Sequence of chain 1.D:
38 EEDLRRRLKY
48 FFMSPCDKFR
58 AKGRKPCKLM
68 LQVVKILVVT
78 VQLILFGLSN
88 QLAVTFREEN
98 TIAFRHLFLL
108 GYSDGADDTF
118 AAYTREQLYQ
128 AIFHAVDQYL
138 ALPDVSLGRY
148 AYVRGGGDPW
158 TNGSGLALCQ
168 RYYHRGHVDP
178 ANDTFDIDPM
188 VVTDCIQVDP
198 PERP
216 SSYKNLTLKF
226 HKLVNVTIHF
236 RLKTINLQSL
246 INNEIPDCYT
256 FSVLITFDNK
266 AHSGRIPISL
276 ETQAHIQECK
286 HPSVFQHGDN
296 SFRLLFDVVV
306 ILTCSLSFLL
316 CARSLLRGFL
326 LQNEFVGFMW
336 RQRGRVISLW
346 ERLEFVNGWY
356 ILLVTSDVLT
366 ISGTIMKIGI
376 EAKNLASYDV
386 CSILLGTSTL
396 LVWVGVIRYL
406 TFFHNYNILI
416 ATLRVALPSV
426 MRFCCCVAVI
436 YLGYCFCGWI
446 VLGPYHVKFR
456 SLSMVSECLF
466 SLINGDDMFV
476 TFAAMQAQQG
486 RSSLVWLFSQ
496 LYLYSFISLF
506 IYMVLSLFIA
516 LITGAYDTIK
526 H

Binding-site contacts:
Ligand atom C16 contacts residue ALA433 of chain 1.D at 3.4 Å (hydrophobic).
Ligand atom C17 contacts residue CYS429 of chain 1.D at 3.7 Å (hydrophobic).
Ligand atom O1 contacts residue ILE468 of chain 1.D at 3.6 Å.
Ligand atom O3 contacts residue LEU437 of chain 1.D at 4.1 Å.
Ligand atom C14 contacts residue CYS429 of chain 1.D at 3.8 Å (hydrophobic).
Ligand atom C6 contacts residue TYR436 of chain 1.D at 4.2 Å (hydrophobic).
Ligand atom C15 contacts residue CYS429 of chain 1.D at 4.0 Å (hydrophobic).
Ligand atom C8 contacts residue PHE465 of chain 1.D at 4.2 Å (hydrophobic).
Ligand atom C7 contacts residue TYR436 of chain 1.D at 3.0 Å (hydrophobic).
Ligand atom C11 contacts residue TYR507 of chain 1.C at 4.3 Å (hydrophobic).
Ligand atom C21 contacts residue CYS429 of chain 1.D at 3.7 Å (hydrophobic).
Ligand atom C19 contacts residue CYS429 of chain 1.D at 3.5 Å (hydrophobic).
Ligand atom O3 contacts residue TYR436 of chain 1.D at 1.7 Å.
Ligand atom C1 contacts residue TYR436 of chain 1.D at 3.4 Å (hydrophobic).
Ligand atom C20 contacts residue SER503 of chain 1.C at 4.1 Å.
Ligand atom C7 contacts residue ALA433 of chain 1.D at 4.4 Å (hydrophobic).
Ligand atom C2 contacts residue TYR436 of chain 1.D at 3.6 Å (hydrophobic).
Ligand atom C22 contacts residue PHE513 of chain 1.D at 4.2 Å (hydrophobic).
Ligand atom O3 contacts residue VAL432 of chain 1.D at 4.1 Å.
Ligand atom C21 contacts residue PHE513 of chain 1.D at 3.7 Å (hydrophobic).
Ligand atom O3 contacts residue ALA433 of chain 1.D at 3.5 Å.
Ligand atom C16 contacts residue CYS429 of chain 1.D at 3.9 Å (hydrophobic).
Ligand atom C9 contacts residue TYR436 of chain 1.D at 3.9 Å (hydrophobic).
Ligand atom C18 contacts residue ALA433 of chain 1.D at 3.6 Å (hydrophobic).
Ligand atom C17 contacts residue ALA433 of chain 1.D at 2.6 Å (hydrophobic).
Ligand atom C12 contacts residue TYR507 of chain 1.C at 3.7 Å (hydrophobic).
Ligand atom C22 contacts residue TYR507 of chain 1.C at 3.5 Å (hydrophobic).
Ligand atom N1 contacts residue TYR436 of chain 1.D at 3.7 Å.
Ligand atom O2 contacts residue PHE465 of chain 1.D at 3.2 Å.
Ligand atom C18 contacts residue CYS429 of chain 1.D at 3.5 Å (hydrophobic).

Sequence of chain 1.C:
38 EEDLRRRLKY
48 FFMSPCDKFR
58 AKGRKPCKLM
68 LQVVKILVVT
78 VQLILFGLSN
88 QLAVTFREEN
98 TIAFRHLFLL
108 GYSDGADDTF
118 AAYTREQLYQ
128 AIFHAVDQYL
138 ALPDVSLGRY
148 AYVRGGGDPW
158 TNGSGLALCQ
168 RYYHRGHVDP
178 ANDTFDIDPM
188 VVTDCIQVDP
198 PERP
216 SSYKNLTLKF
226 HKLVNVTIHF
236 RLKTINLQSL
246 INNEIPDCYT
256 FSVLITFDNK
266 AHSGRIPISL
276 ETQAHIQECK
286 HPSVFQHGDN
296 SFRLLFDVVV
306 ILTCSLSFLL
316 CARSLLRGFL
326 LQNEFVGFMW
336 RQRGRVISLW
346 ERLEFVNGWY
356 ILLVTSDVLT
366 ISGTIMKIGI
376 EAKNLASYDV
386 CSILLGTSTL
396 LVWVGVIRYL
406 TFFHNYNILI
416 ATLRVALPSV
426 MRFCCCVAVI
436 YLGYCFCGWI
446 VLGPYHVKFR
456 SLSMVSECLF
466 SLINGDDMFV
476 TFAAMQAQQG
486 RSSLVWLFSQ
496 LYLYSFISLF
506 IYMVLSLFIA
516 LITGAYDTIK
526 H

A small-molecule ligand and the protein it binds are described below.
Small molecule (SMILES): C[C@H]1CC(C)(C)N(C(=O)CN2C(=O)c3ccccc3C2=O)c2ccccc21